Sequence of chain 1.C:
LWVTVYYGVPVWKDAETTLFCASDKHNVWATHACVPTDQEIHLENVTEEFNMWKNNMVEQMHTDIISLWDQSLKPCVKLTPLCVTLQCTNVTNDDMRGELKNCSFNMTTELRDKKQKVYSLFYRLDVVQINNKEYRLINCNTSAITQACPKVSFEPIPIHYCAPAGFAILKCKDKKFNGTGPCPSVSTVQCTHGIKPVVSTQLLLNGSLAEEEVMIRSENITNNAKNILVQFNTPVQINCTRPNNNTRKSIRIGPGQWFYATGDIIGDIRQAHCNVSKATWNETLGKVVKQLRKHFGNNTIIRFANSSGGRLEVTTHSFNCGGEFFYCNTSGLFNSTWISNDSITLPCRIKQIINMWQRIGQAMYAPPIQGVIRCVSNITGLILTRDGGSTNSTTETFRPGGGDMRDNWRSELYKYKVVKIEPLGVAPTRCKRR

The protein below binds the small molecule below.
Small molecule (SMILES): CC(=O)N[C@@H]1[C@@H](O)[C@H](O)[C@@H](CO)O[C@H]1O

Binding-site contacts:
Ligand atom C8 contacts residue SER301 of chain 1.C at 4.5 Å.
Ligand atom O7 contacts residue GLN261 of chain 1.C at 3.8 Å.
Ligand atom C7 contacts residue GLN261 of chain 1.C at 3.9 Å.
Ligand atom C8 contacts residue ASN263 of chain 1.C at 3.6 Å.
Ligand atom C2 contacts residue ASN263 of chain 1.C at 3.5 Å.
Ligand atom O7 contacts residue ASN263 of chain 1.C at 3.4 Å (h-bond).
Ligand atom C1 contacts residue ASN263 of chain 1.C at 3.1 Å.
Ligand atom O3 contacts residue GLN261 of chain 1.C at 4.2 Å.
Ligand atom O7 contacts residue SER301 of chain 1.C at 3.4 Å (h-bond).
Ligand atom O5 contacts residue ASN263 of chain 1.C at 4.3 Å.
Ligand atom C7 contacts residue ASN263 of chain 1.C at 3.0 Å.
Ligand atom C7 contacts residue SER301 of chain 1.C at 4.1 Å.
Ligand atom N2 contacts residue GLN261 of chain 1.C at 3.0 Å (h-bond).
Ligand atom C3 contacts residue GLN261 of chain 1.C at 4.0 Å.
Ligand atom N2 contacts residue ASN263 of chain 1.C at 3.0 Å (h-bond).
Ligand atom C1 contacts residue GLN261 of chain 1.C at 3.6 Å.
Ligand atom C2 contacts residue GLN261 of chain 1.C at 3.7 Å.